Sequence of chain 1.A:
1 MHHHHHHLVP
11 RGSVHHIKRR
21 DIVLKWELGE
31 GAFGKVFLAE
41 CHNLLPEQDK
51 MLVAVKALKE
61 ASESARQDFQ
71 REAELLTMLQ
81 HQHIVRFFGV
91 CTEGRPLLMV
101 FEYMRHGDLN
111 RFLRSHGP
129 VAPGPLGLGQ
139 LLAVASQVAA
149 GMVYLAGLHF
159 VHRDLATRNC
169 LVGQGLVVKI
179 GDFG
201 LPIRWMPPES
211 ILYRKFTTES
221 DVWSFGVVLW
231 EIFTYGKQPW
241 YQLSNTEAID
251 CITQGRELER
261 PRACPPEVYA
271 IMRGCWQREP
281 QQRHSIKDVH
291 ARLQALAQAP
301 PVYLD

The protein below binds the small molecule below.
Small molecule (SMILES): CC(C)n1cc(C(=O)c2ccnc(NC(=O)Nc3ccc(F)cc3F)c2)c2c(N)ncnc21

Binding-site contacts:
Ligand atom C27 contacts residue LEU169 of chain 1.A at 3.6 Å (hydrophobic).
Ligand atom C13 contacts residue ASP180 of chain 1.A at 3.6 Å.
Ligand atom C20 contacts residue ILE178 of chain 1.A at 3.7 Å (hydrophobic).
Ligand atom N30 contacts residue MET104 of chain 1.A at 3.0 Å (h-bond).
Ligand atom C19 contacts residue VAL85 of chain 1.A at 3.5 Å (hydrophobic).
Ligand atom N14 contacts residue ASP180 of chain 1.A at 3.1 Å (salt-bridge).
Ligand atom C19 contacts residue GLY179 of chain 1.A at 3.6 Å.
Ligand atom C26 contacts residue PHE101 of chain 1.A at 3.5 Å (hydrophobic).
Ligand atom N14 contacts residue PHE101 of chain 1.A at 3.5 Å.
Ligand atom C31 contacts residue MET104 of chain 1.A at 3.2 Å (hydrophobic).
Ligand atom C13 contacts residue PHE101 of chain 1.A at 3.4 Å (hydrophobic).
Ligand atom C11 contacts residue LYS56 of chain 1.A at 3.7 Å.
Ligand atom O16 contacts residue GLY179 of chain 1.A at 3.4 Å.
Ligand atom F25 contacts residue ASP180 of chain 1.A at 3.3 Å.
Ligand atom C18 contacts residue LEU76 of chain 1.A at 3.4 Å (hydrophobic).
Ligand atom C9 contacts residue PHE181 of chain 1.A at 3.4 Å (hydrophobic).
Ligand atom C28 contacts residue ALA54 of chain 1.A at 3.4 Å (hydrophobic).
Ligand atom N29 contacts residue GLU102 of chain 1.A at 2.8 Å (salt-bridge).
Ligand atom O16 contacts residue PHE181 of chain 1.A at 3.6 Å.
Ligand atom F22 contacts residue HIS160 of chain 1.A at 3.7 Å.
Ligand atom O16 contacts residue ASP180 of chain 1.A at 3.0 Å (salt-bridge).
Ligand atom C31 contacts residue TYR103 of chain 1.A at 3.6 Å (hydrophobic).
Ligand atom C21 contacts residue LEU79 of chain 1.A at 3.7 Å (hydrophobic).
Ligand atom C7 contacts residue PHE181 of chain 1.A at 3.5 Å (hydrophobic).
Ligand atom N17 contacts residue LEU76 of chain 1.A at 3.5 Å.
Ligand atom F22 contacts residue PHE158 of chain 1.A at 3.6 Å.
Ligand atom O8 contacts residue VAL85 of chain 1.A at 3.4 Å.
Ligand atom C15 contacts residue ASP180 of chain 1.A at 3.3 Å.
Ligand atom N30 contacts residue TYR103 of chain 1.A at 3.6 Å.
Ligand atom C26 contacts residue PHE181 of chain 1.A at 3.5 Å (hydrophobic).
Ligand atom C27 contacts residue ALA54 of chain 1.A at 3.7 Å (hydrophobic).
Ligand atom N17 contacts residue ASP180 of chain 1.A at 3.6 Å.
Ligand atom C10 contacts residue PHE181 of chain 1.A at 3.6 Å (hydrophobic).
Ligand atom O16 contacts residue VAL85 of chain 1.A at 3.4 Å.
Ligand atom N29 contacts residue LEU169 of chain 1.A at 3.6 Å.
Ligand atom F22 contacts residue LEU79 of chain 1.A at 3.7 Å.
Ligand atom N29 contacts residue ALA54 of chain 1.A at 3.5 Å.
Ligand atom C28 contacts residue LEU169 of chain 1.A at 3.5 Å (hydrophobic).
Ligand atom C24 contacts residue ASP180 of chain 1.A at 3.5 Å.
Ligand atom O8 contacts residue PHE101 of chain 1.A at 3.5 Å.